This protein binds this small molecule.
Small molecule (SMILES): O=C(O)[C@@](O)(COP(=O)(O)O)[C@H](O)[C@H](O)COP(=O)(O)O

Sequence of chain 1.G:
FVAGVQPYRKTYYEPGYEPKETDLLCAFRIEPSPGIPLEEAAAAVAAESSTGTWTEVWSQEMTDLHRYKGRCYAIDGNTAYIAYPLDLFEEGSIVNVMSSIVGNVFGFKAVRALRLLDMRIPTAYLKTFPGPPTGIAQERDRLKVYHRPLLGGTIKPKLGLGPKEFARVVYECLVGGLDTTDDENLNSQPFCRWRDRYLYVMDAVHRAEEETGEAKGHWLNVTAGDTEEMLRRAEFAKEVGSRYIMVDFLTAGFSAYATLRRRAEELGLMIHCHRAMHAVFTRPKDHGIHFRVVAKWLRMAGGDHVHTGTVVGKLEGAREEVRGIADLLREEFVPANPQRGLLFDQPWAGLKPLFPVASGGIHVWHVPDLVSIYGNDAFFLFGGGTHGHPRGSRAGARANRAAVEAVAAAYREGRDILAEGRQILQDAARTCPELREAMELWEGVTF

Sequence of chain 1.H:
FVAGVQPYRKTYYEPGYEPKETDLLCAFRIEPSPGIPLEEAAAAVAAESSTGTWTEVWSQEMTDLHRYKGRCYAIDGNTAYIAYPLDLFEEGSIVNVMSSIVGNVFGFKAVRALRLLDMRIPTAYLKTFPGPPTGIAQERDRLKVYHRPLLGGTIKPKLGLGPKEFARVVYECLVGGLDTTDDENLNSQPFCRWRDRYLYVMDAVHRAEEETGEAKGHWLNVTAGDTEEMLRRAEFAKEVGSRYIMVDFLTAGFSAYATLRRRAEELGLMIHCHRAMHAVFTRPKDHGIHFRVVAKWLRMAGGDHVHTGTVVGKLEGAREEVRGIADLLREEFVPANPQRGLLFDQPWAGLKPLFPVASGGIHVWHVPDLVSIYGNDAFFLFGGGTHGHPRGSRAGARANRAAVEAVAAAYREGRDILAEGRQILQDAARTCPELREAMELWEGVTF

Binding-site contacts:
Ligand atom O6 contacts residue ASN109 of chain 1.H at 3.2 Å (h-bond).
Ligand atom O3 contacts residue KCX187 of chain 1.G at 2.9 Å (h-bond).
Ligand atom O6 contacts residue LYS161 of chain 1.G at 3.5 Å (salt-bridge).
Ligand atom O1P contacts residue LYS320 of chain 1.G at 2.7 Å (salt-bridge).
Ligand atom O6 contacts residue ASP189 of chain 1.G at 3.3 Å (salt-bridge).
Ligand atom O3 contacts residue GLU190 of chain 1.G at 3.0 Å (salt-bridge).
Ligand atom O1 contacts residue LYS161 of chain 1.G at 3.2 Å.
Ligand atom O3 contacts residue HIS280 of chain 1.G at 3.0 Å (h-bond).
Ligand atom O2 contacts residue MG1 of chain 1.U at 2.4 Å.
Ligand atom O5 contacts residue HIS313 of chain 1.G at 3.2 Å (h-bond).
Ligand atom P1 contacts residue THR58 of chain 1.H at 3.5 Å.
Ligand atom O2 contacts residue THR159 of chain 1.G at 3.0 Å (h-bond).
Ligand atom O7 contacts residue LYS320 of chain 1.G at 3.0 Å (salt-bridge).
Ligand atom O3P contacts residue GLY389 of chain 1.G at 3.2 Å.
Ligand atom O5P contacts residue ARG281 of chain 1.G at 3.3 Å (salt-bridge).
Ligand atom O2P contacts residue GLY389 of chain 1.G at 2.8 Å (h-bond).
Ligand atom O1P contacts residue THR58 of chain 1.H at 3.3 Å (h-bond).
Ligand atom O6 contacts residue MG1 of chain 1.U at 2.7 Å.
Ligand atom O3 contacts residue ASN109 of chain 1.H at 3.4 Å (h-bond).
Ligand atom O2 contacts residue ASP189 of chain 1.G at 3.2 Å (salt-bridge).
Ligand atom O1P contacts residue GLY367 of chain 1.G at 3.1 Å (h-bond).
Ligand atom C3 contacts residue KCX187 of chain 1.G at 3.3 Å.
Ligand atom C2 contacts residue MG1 of chain 1.U at 3.0 Å.
Ligand atom C contacts residue MG1 of chain 1.U at 3.2 Å.
Ligand atom O2 contacts residue KCX187 of chain 1.G at 3.4 Å (h-bond).
Ligand atom O3P contacts residue GLY390 of chain 1.G at 2.5 Å (h-bond).
Ligand atom O3 contacts residue MG1 of chain 1.U at 2.0 Å.
Ligand atom O4 contacts residue LEU321 of chain 1.G at 3.3 Å.
Ligand atom O3P contacts residue LYS161 of chain 1.G at 3.2 Å.
Ligand atom O4 contacts residue GLY366 of chain 1.G at 2.9 Å.
Ligand atom O3P contacts residue THR58 of chain 1.H at 2.7 Å (h-bond).
Ligand atom O4 contacts residue SER365 of chain 1.G at 3.3 Å.
Ligand atom O6 contacts residue LYS163 of chain 1.G at 2.8 Å (salt-bridge).
Ligand atom O2 contacts residue LYS161 of chain 1.G at 2.9 Å (salt-bridge).
Ligand atom O5P contacts residue HIS313 of chain 1.G at 3.4 Å (h-bond).
Ligand atom O6 contacts residue GLU190 of chain 1.G at 3.4 Å (salt-bridge).
Ligand atom O1P contacts residue TRP59 of chain 1.H at 3.1 Å.
Ligand atom O4P contacts residue ARG281 of chain 1.G at 2.8 Å (salt-bridge).
Ligand atom O4P contacts residue HIS313 of chain 1.G at 3.0 Å.
Ligand atom C3 contacts residue MG1 of chain 1.U at 3.0 Å.